Binding-site contacts:
Ligand atom C8 contacts residue ASN77 of chain 3.F at 3.7 Å.
Ligand atom N2 contacts residue ASN96 of chain 3.F at 3.1 Å (h-bond).
Ligand atom C4 contacts residue ASN96 of chain 3.F at 4.2 Å.
Ligand atom C7 contacts residue ASN96 of chain 3.F at 3.5 Å.
Ligand atom C3 contacts residue ASN96 of chain 3.F at 3.8 Å.
Ligand atom C3 contacts residue GLY75 of chain 3.F at 4.4 Å.
Ligand atom C1 contacts residue ASN96 of chain 3.F at 1.4 Å.
Ligand atom O7 contacts residue NAG1 of chain 3.K at 3.4 Å.
Ligand atom C2 contacts residue ASN96 of chain 3.F at 2.6 Å.
Ligand atom O7 contacts residue ASN96 of chain 3.F at 3.4 Å (h-bond).
Ligand atom O7 contacts residue GLY75 of chain 3.F at 4.0 Å.
Ligand atom O5 contacts residue ASN96 of chain 3.F at 2.2 Å (h-bond).
Ligand atom C2 contacts residue GLY75 of chain 3.F at 3.8 Å.
Ligand atom C7 contacts residue GLY75 of chain 3.F at 2.9 Å.
Ligand atom O7 contacts residue ASN77 of chain 3.F at 3.4 Å (h-bond).
Ligand atom C7 contacts residue ASN77 of chain 3.F at 3.8 Å.
Ligand atom C7 contacts residue NAG1 of chain 3.K at 4.3 Å.
Ligand atom C1 contacts residue GLY75 of chain 3.F at 3.9 Å.
Ligand atom N2 contacts residue GLY75 of chain 3.F at 2.6 Å (h-bond).
Ligand atom C8 contacts residue NAG1 of chain 3.K at 4.3 Å.
Ligand atom C8 contacts residue LYS76 of chain 3.F at 4.0 Å.
Ligand atom C8 contacts residue GLY75 of chain 3.F at 2.5 Å.
Ligand atom C5 contacts residue ASN96 of chain 3.F at 3.5 Å.

This small molecule binds to this protein.
Small molecule (SMILES): CC(=O)N[C@H]1[C@H](O[C@H]2[C@H](O)[C@@H](NC(C)=O)CO[C@@H]2CO)O[C@H](CO)[C@@H](O[C@@H]2O[C@H](CO)[C@@H](O)[C@H](O)[C@@H]2O)[C@@H]1O

Sequence of chain 3.F:
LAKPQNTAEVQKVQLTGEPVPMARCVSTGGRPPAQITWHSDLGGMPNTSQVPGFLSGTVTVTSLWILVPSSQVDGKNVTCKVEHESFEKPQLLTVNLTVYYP